Binding-site contacts:
Ligand atom O5 contacts residue LYS101 of chain 1.C at 3.9 Å.
Ligand atom C5 contacts residue LYS101 of chain 1.C at 3.7 Å.
Ligand atom O6 contacts residue MET98 of chain 1.C at 2.5 Å (h-bond).
Ligand atom C2 contacts residue PRO96 of chain 1.C at 4.2 Å (hydrophobic).
Ligand atom C4 contacts residue ASN173 of chain 1.C at 4.2 Å.
Ligand atom O5 contacts residue ASN173 of chain 1.C at 2.4 Å (h-bond).
Ligand atom O3 contacts residue TRP97 of chain 1.C at 4.4 Å.
Ligand atom O7 contacts residue PRO95 of chain 1.C at 4.2 Å.
Ligand atom O4 contacts residue TRP97 of chain 1.C at 4.2 Å.
Ligand atom C4 contacts residue TRP97 of chain 1.C at 4.2 Å (hydrophobic).
Ligand atom C5 contacts residue MET98 of chain 1.C at 4.2 Å (hydrophobic).
Ligand atom C1 contacts residue PRO96 of chain 1.C at 4.1 Å (hydrophobic).
Ligand atom C3 contacts residue ASN173 of chain 1.C at 3.8 Å.
Ligand atom C5 contacts residue ASN173 of chain 1.C at 3.7 Å.
Ligand atom O6 contacts residue TRP97 of chain 1.C at 3.0 Å (h-bond).
Ligand atom O7 contacts residue ARG64 of chain 1.C at 4.0 Å.
Ligand atom C6 contacts residue LYS101 of chain 1.C at 4.1 Å.
Ligand atom N2 contacts residue ASN173 of chain 1.C at 2.9 Å (h-bond).
Ligand atom O7 contacts residue PRO96 of chain 1.C at 3.8 Å.
Ligand atom C2 contacts residue ASN173 of chain 1.C at 2.5 Å.
Ligand atom C1 contacts residue LYS101 of chain 1.C at 3.6 Å.
Ligand atom O5 contacts residue MET98 of chain 1.C at 3.2 Å (h-bond).
Ligand atom O5 contacts residue TRP97 of chain 1.C at 4.0 Å.
Ligand atom C6 contacts residue MET98 of chain 1.C at 3.1 Å (hydrophobic).
Ligand atom C8 contacts residue LYS172 of chain 1.C at 4.5 Å.
Ligand atom C7 contacts residue ASN173 of chain 1.C at 3.7 Å.
Ligand atom O7 contacts residue ASN173 of chain 1.C at 4.0 Å.
Ligand atom O5 contacts residue PRO96 of chain 1.C at 4.5 Å.
Ligand atom C7 contacts residue PRO96 of chain 1.C at 4.4 Å (hydrophobic).
Ligand atom C1 contacts residue ASN173 of chain 1.C at 1.4 Å.
Ligand atom C6 contacts residue TRP97 of chain 1.C at 4.1 Å (hydrophobic).
Ligand atom C1 contacts residue MET98 of chain 1.C at 4.1 Å (hydrophobic).

Sequence of chain 1.C:
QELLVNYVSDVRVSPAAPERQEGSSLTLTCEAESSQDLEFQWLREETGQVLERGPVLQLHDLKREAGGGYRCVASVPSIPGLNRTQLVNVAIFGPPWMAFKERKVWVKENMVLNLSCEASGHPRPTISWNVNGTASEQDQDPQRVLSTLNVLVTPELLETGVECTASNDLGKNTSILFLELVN

A protein and the small-molecule ligand that binds it are described below.
Small molecule (SMILES): CC(=O)N[C@@H]1[C@@H](O)[C@H](O)[C@@H](CO)O[C@H]1O